A small-molecule ligand and the protein it binds are described below.
Small molecule (SMILES): CC(=O)N[C@H]1[C@H](O[C@H]2[C@H](O)[C@@H](NC(C)=O)CO[C@@H]2CO[C@H]2O[C@@H](C)[C@@H](O)[C@@H](O)[C@@H]2O)O[C@H](CO)[C@@H](O[C@@H]2O[C@H](CO[C@H]3O[C@H](CO)[C@@H](O)[C@H](O)[C@@H]3O)[C@@H](O)[C@H](O[C@@H]3O[C@H](CO)[C@@H](O)[C@H](O)[C@@H]3O)[C@@H]2O)[C@@H]1O

Binding-site contacts:
Ligand atom C4 contacts residue ASN167 of chain 2.A at 4.0 Å.
Ligand atom C7 contacts residue SER219 of chain 1.A at 4.5 Å.
Ligand atom N2 contacts residue ALA240 of chain 2.A at 4.2 Å.
Ligand atom O7 contacts residue SER219 of chain 1.A at 3.4 Å (h-bond).
Ligand atom N2 contacts residue ASN238 of chain 2.A at 3.0 Å (h-bond).
Ligand atom O5 contacts residue ASN167 of chain 2.A at 2.2 Å (h-bond).
Ligand atom C2 contacts residue ASN167 of chain 2.A at 2.5 Å.
Ligand atom O7 contacts residue ASN238 of chain 2.A at 3.9 Å.
Ligand atom C7 contacts residue ALA240 of chain 2.A at 3.7 Å (hydrophobic).
Ligand atom C8 contacts residue ALA240 of chain 2.A at 3.9 Å (hydrophobic).
Ligand atom N2 contacts residue ASN167 of chain 2.A at 3.2 Å (h-bond).
Ligand atom C8 contacts residue ASN167 of chain 2.A at 4.3 Å.
Ligand atom C8 contacts residue ASN238 of chain 2.A at 4.0 Å.
Ligand atom C1 contacts residue ASN238 of chain 2.A at 3.6 Å.
Ligand atom C2 contacts residue ASN238 of chain 2.A at 3.7 Å.
Ligand atom O7 contacts residue ALA240 of chain 2.A at 3.5 Å (h-bond).
Ligand atom C7 contacts residue ASN238 of chain 2.A at 3.9 Å.
Ligand atom C3 contacts residue ASN167 of chain 2.A at 3.8 Å.
Ligand atom C7 contacts residue ASN167 of chain 2.A at 4.0 Å.
Ligand atom C3 contacts residue ASN238 of chain 2.A at 4.0 Å.
Ligand atom C5 contacts residue ASN167 of chain 2.A at 3.5 Å.
Ligand atom C5 contacts residue ASN238 of chain 2.A at 4.0 Å.
Ligand atom C1 contacts residue ASN167 of chain 2.A at 1.4 Å.
Ligand atom O7 contacts residue ASP239 of chain 2.A at 3.6 Å (salt-bridge).
Ligand atom N2 contacts residue ASP239 of chain 2.A at 4.3 Å.

Sequence of chain 2.A:
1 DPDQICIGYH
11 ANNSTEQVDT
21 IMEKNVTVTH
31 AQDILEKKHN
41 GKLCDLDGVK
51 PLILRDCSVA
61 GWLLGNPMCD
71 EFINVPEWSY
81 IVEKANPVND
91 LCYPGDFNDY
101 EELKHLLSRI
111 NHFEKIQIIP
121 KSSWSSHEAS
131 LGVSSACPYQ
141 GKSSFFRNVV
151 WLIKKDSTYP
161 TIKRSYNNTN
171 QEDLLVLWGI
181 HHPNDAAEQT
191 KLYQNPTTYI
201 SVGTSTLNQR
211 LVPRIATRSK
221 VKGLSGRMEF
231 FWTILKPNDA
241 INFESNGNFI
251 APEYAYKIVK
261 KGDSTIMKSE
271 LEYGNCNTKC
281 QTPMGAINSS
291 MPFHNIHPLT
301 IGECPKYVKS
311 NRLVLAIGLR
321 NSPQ

Sequence of chain 1.A:
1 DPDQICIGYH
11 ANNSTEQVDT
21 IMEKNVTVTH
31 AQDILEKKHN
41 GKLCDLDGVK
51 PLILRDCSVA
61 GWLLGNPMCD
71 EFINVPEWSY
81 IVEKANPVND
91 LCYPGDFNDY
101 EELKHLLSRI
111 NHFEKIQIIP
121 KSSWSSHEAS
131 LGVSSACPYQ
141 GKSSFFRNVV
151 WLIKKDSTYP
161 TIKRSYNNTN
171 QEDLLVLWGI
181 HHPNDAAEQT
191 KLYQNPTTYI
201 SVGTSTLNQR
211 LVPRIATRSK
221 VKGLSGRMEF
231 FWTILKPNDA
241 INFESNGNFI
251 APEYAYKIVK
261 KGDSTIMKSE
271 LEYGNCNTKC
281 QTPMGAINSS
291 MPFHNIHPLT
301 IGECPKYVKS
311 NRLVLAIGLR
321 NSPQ